Sequence of chain 1.D:
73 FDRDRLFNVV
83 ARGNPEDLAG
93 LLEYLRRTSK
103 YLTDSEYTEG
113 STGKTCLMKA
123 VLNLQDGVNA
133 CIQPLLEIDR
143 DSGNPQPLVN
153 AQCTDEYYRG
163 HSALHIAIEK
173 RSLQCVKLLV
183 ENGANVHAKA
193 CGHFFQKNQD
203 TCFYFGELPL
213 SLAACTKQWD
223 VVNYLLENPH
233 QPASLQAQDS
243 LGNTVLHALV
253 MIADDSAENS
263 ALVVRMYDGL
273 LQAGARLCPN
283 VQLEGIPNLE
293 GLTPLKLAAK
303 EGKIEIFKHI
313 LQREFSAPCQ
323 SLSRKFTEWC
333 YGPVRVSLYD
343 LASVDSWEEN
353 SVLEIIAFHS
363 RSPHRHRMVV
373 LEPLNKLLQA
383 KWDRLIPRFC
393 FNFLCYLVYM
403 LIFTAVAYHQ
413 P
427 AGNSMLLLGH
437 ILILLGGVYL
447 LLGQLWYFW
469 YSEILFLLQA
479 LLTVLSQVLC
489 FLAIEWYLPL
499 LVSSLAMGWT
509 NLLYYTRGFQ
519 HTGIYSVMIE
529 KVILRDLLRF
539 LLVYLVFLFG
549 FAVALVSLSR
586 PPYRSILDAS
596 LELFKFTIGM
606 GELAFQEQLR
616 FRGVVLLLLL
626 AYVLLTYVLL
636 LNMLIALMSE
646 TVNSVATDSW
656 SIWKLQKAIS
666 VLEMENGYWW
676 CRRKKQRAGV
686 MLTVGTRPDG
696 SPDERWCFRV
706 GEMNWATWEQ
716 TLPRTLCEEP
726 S

Binding-site contacts:
Ligand atom CBM contacts residue LEU511 of chain 1.A at 4.1 Å (hydrophobic).
Ligand atom OAI contacts residue SER470 of chain 1.A at 3.3 Å.
Ligand atom CBO contacts residue TYR469 of chain 1.A at 4.1 Å (hydrophobic).
Ligand atom CBL contacts residue LEU629 of chain 1.D at 3.8 Å (hydrophobic).
Ligand atom CAU contacts residue THR508 of chain 1.A at 3.7 Å.
Ligand atom CBI contacts residue LEU629 of chain 1.D at 3.6 Å (hydrophobic).
Ligand atom CBC contacts residue PHE545 of chain 1.D at 4.2 Å (hydrophobic).
Ligand atom OAI contacts residue TYR512 of chain 1.A at 3.9 Å.
Ligand atom CBR contacts residue THR508 of chain 1.A at 4.2 Å.
Ligand atom CBS contacts residue SER470 of chain 1.A at 4.2 Å.
Ligand atom CAX contacts residue LEU630 of chain 1.D at 4.0 Å (hydrophobic).
Ligand atom CBT contacts residue LEU511 of chain 1.A at 3.9 Å (hydrophobic).
Ligand atom CBT contacts residue GLU528 of chain 1.A at 3.3 Å.
Ligand atom OAG contacts residue TYR469 of chain 1.A at 2.5 Å (h-bond).
Ligand atom OAH contacts residue GLU528 of chain 1.A at 3.4 Å (salt-bridge).
Ligand atom CBK contacts residue TYR469 of chain 1.A at 3.6 Å (hydrophobic).
Ligand atom OAH contacts residue ARG515 of chain 1.A at 4.2 Å.
Ligand atom CAR contacts residue MET505 of chain 1.A at 4.2 Å (hydrophobic).
Ligand atom CBF contacts residue MET505 of chain 1.A at 4.2 Å (hydrophobic).
Ligand atom OAG contacts residue ILE531 of chain 1.A at 3.7 Å.
Ligand atom CBP contacts residue THR508 of chain 1.A at 3.7 Å.
Ligand atom CBB contacts residue LEU473 of chain 1.A at 4.2 Å (hydrophobic).
Ligand atom CAZ contacts residue MET505 of chain 1.A at 3.9 Å (hydrophobic).
Ligand atom OAI contacts residue PHE474 of chain 1.A at 4.0 Å.
Ligand atom CBI contacts residue ALA626 of chain 1.D at 4.0 Å (hydrophobic).
Ligand atom CAP contacts residue LEU473 of chain 1.A at 4.1 Å (hydrophobic).
Ligand atom OAE contacts residue MET505 of chain 1.A at 4.0 Å.
Ligand atom OAD contacts residue MET505 of chain 1.A at 3.3 Å.
Ligand atom CBR contacts residue LEU473 of chain 1.A at 3.8 Å (hydrophobic).
Ligand atom OAE contacts residue THR508 of chain 1.A at 3.3 Å (h-bond).
Ligand atom OAF contacts residue THR508 of chain 1.A at 3.3 Å.
Ligand atom OAH contacts residue SER470 of chain 1.A at 4.0 Å.
Ligand atom CBA contacts residue MET505 of chain 1.A at 4.1 Å (hydrophobic).
Ligand atom CBC contacts residue THR508 of chain 1.A at 3.7 Å.
Ligand atom CBC contacts residue LEU630 of chain 1.D at 3.8 Å (hydrophobic).
Ligand atom CBP contacts residue ASN509 of chain 1.A at 4.1 Å.
Ligand atom CBT contacts residue ARG515 of chain 1.A at 4.1 Å.
Ligand atom OAE contacts residue ALA504 of chain 1.A at 4.0 Å.
Ligand atom CBP contacts residue LEU473 of chain 1.A at 3.9 Å (hydrophobic).
Ligand atom CBR contacts residue ASN509 of chain 1.A at 3.4 Å.

A small-molecule ligand and the protein it binds are described below.
Small molecule (SMILES): C=C(C)[C@]12C[C@@H](C)[C@@]34O[C@](Cc5ccccc5)(O[C@@H]1[C@@H]3C=C(COC(=O)Cc1ccc(O)c(OC)c1)C[C@]1(O)C(=O)C(C)=C[C@@H]41)O2

Sequence of chain 1.A:
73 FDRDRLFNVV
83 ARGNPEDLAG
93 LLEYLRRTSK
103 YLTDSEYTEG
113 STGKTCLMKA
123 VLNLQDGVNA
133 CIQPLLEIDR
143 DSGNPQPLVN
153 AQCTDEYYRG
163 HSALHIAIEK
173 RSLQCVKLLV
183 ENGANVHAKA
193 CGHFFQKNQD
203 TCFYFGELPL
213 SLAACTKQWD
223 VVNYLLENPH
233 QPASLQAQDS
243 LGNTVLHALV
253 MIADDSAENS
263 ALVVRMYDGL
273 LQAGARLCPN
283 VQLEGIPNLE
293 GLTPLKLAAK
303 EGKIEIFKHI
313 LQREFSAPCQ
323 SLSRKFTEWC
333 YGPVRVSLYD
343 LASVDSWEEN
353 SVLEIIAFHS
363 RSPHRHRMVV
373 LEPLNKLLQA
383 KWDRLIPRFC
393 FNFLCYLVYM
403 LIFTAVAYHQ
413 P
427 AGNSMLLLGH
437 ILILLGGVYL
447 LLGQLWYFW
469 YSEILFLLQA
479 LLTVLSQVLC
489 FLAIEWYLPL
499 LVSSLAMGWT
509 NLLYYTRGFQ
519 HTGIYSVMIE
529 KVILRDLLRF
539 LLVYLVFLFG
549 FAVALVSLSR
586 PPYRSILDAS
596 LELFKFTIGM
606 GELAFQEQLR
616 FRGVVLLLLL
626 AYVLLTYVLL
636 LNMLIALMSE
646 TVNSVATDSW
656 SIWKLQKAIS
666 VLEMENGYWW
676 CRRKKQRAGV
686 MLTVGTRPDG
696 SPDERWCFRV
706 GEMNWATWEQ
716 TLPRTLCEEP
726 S